A small-molecule ligand and the protein it binds are described below.
Small molecule (SMILES): CSCC[C@H](NC(=O)[C@H](CCC(N)=O)NC(=O)[C@H](CC(N)=O)NC(=O)[C@H](CC1=c2ccccc2=NC1)NC(=O)[C@@H](NC(=O)[C@H](Cc1ccc(O)cc1)NC(=O)[C@@H](N)CS)[C@@H](C)O)C(=O)N[C@@H](CC(N)=O)C(=O)N[C@@H](CC(C)C)C(=O)O

Sequence of chain 1.A:
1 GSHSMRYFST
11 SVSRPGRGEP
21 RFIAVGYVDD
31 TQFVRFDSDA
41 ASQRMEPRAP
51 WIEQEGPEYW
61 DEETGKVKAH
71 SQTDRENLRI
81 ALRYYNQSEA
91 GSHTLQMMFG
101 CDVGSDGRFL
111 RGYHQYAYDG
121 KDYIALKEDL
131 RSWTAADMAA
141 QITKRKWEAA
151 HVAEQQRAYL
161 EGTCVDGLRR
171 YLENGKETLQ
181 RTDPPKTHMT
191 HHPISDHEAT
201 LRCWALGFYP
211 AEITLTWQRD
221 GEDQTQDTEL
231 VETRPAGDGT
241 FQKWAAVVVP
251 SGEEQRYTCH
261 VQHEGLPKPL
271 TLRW

Binding-site contacts:
Ligand atom O contacts residue LYS66 of chain 1.A at 3.0 Å (salt-bridge).
Ligand atom O contacts residue THR73 of chain 1.A at 3.0 Å (h-bond).
Ligand atom ND2 contacts residue HIS70 of chain 1.A at 3.3 Å (h-bond).
Ligand atom CG2 contacts residue GLN156 of chain 1.A at 3.4 Å.
Ligand atom N contacts residue MET5 of chain 1.A at 3.3 Å.
Ligand atom CA contacts residue THR143 of chain 1.A at 3.5 Å.
Ligand atom O contacts residue GLN156 of chain 1.A at 3.4 Å (h-bond).
Ligand atom OXT contacts residue LYS146 of chain 1.A at 3.4 Å (salt-bridge).
Ligand atom N contacts residue TYR7 of chain 1.A at 2.4 Å (h-bond).
Ligand atom ND2 contacts residue MET97 of chain 1.A at 3.3 Å.
Ligand atom CE contacts residue GLN156 of chain 1.A at 3.4 Å.
Ligand atom N contacts residue GLU63 of chain 1.A at 3.4 Å (salt-bridge).
Ligand atom OD1 contacts residue MET97 of chain 1.A at 3.1 Å.
Ligand atom CA contacts residue GLU63 of chain 1.A at 3.4 Å.
Ligand atom O contacts residue THR143 of chain 1.A at 2.6 Å (h-bond).
Ligand atom O contacts residue TRP147 of chain 1.A at 2.7 Å (h-bond).
Ligand atom ND2 contacts residue PHE99 of chain 1.A at 3.5 Å.
Ligand atom OG1 contacts residue GLN156 of chain 1.A at 2.9 Å (h-bond).
Ligand atom SD contacts residue VAL152 of chain 1.A at 3.5 Å.
Ligand atom CA contacts residue THR73 of chain 1.A at 3.4 Å.
Ligand atom N contacts residue TYR171 of chain 1.A at 3.0 Å (h-bond).
Ligand atom ND2 contacts residue ASN77 of chain 1.A at 2.9 Å (h-bond).
Ligand atom CE2 contacts residue HIS70 of chain 1.A at 3.4 Å.
Ligand atom ND2 contacts residue GLU76 of chain 1.A at 3.1 Å (salt-bridge).
Ligand atom O contacts residue ASN77 of chain 1.A at 3.4 Å (h-bond).
Ligand atom OD1 contacts residue GLU76 of chain 1.A at 3.3 Å (salt-bridge).
Ligand atom OXT contacts residue TYR84 of chain 1.A at 3.2 Å (h-bond).
Ligand atom N contacts residue ASN77 of chain 1.A at 2.9 Å (h-bond).
Ligand atom C contacts residue TYR84 of chain 1.A at 3.3 Å (hydrophobic).
Ligand atom O contacts residue THR73 of chain 1.A at 3.3 Å.
Ligand atom O contacts residue TYR84 of chain 1.A at 2.6 Å (h-bond).
Ligand atom C contacts residue THR143 of chain 1.A at 3.4 Å.
Ligand atom CA contacts residue ASN77 of chain 1.A at 3.1 Å.
Ligand atom CG contacts residue MET97 of chain 1.A at 3.4 Å (hydrophobic).
Ligand atom O contacts residue TYR159 of chain 1.A at 2.5 Å (h-bond).
Ligand atom OH contacts residue HIS70 of chain 1.A at 2.5 Å (h-bond).
Ligand atom CZ contacts residue HIS70 of chain 1.A at 3.4 Å.
Ligand atom OG1 contacts residue TYR159 of chain 1.A at 3.3 Å.
Ligand atom N contacts residue GLU63 of chain 1.A at 2.7 Å (salt-bridge).
Ligand atom OD1 contacts residue HIS114 of chain 1.A at 3.2 Å (h-bond).